Sequence of chain 1.A:
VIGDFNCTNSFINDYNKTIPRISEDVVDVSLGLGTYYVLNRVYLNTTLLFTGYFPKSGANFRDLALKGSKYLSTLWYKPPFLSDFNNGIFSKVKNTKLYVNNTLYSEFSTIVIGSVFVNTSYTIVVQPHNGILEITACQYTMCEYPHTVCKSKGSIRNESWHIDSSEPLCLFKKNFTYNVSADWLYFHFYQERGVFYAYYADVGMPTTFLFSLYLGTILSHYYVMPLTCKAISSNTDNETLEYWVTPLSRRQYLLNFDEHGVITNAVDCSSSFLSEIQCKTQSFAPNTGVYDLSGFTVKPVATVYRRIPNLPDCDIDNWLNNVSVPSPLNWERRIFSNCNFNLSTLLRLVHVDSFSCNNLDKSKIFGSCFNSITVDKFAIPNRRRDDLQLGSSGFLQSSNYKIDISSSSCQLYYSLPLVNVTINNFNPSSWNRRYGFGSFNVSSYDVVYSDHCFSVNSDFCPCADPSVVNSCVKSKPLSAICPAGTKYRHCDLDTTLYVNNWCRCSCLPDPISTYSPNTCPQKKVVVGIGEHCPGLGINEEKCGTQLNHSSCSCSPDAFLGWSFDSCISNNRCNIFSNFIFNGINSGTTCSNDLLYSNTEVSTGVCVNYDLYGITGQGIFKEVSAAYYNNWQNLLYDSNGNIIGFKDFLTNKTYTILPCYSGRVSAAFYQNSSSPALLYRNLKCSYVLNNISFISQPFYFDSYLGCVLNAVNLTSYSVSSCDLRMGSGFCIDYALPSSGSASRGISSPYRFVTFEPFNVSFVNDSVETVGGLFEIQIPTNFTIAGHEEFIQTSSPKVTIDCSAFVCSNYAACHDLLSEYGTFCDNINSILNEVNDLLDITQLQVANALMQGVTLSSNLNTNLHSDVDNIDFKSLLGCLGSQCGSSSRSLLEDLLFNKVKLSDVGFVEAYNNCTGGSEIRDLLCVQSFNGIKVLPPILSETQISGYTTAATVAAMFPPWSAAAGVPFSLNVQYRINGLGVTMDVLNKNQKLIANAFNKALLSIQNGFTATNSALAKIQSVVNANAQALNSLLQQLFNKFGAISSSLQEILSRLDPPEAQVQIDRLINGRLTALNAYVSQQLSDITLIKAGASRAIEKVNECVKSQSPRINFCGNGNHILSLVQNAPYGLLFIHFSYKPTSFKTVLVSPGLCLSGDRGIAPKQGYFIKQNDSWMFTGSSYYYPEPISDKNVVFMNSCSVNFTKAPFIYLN

A small-molecule ligand and the protein it binds are described below.
Small molecule (SMILES): CC(=O)N[C@H]1[C@H](O[C@H]2[C@H](O)[C@@H](NC(C)=O)CO[C@@H]2CO)O[C@H](CO)[C@@H](O[C@H]2O[C@H](CO[C@H]3O[C@H](CO)[C@@H](O)[C@H](O[C@H]4O[C@H](CO)[C@@H](O)[C@H](O)[C@@H]4O)[C@@H]3O)[C@@H](O)[C@H](O[C@H]3O[C@H](CO)[C@@H](O)[C@H](O)[C@@H]3O)[C@@H]2O)[C@@H]1O

Sequence of chain 1.C:
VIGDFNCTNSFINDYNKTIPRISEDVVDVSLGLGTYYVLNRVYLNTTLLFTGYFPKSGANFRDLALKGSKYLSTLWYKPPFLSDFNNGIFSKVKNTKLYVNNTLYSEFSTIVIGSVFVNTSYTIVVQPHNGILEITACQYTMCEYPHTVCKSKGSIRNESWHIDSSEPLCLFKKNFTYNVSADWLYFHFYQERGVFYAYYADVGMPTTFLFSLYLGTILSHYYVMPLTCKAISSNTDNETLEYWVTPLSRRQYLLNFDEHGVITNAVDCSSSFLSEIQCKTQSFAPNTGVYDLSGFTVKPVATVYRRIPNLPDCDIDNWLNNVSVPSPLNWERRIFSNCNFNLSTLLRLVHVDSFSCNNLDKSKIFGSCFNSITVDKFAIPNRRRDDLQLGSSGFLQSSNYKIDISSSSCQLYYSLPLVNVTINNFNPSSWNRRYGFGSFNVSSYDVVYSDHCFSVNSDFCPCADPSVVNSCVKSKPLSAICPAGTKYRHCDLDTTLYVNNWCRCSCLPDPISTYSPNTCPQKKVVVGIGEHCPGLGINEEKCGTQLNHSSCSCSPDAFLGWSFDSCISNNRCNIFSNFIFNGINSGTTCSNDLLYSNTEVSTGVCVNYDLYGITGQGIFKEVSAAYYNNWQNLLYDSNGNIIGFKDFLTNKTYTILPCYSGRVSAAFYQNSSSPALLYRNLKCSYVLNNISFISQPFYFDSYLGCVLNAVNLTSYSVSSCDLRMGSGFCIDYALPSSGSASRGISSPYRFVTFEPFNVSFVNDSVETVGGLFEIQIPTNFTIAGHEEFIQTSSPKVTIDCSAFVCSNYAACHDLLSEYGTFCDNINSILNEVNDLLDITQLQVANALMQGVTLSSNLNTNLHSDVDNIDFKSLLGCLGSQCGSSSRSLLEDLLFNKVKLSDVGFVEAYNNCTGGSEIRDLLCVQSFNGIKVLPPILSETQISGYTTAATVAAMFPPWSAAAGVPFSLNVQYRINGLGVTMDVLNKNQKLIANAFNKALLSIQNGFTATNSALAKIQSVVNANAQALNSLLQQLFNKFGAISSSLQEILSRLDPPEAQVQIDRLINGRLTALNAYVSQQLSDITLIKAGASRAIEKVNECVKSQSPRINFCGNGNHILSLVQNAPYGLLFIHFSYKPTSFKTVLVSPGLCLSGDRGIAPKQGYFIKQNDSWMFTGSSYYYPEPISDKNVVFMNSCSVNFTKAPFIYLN

Binding-site contacts:
Ligand atom O4 contacts residue NAG1 of chain 1.S at 3.4 Å.
Ligand atom C1 contacts residue PHE18 of chain 1.A at 4.1 Å (hydrophobic).
Ligand atom C6 contacts residue ASP17 of chain 1.A at 3.8 Å.
Ligand atom C6 contacts residue ILE494 of chain 1.C at 4.0 Å (hydrophobic).
Ligand atom O4 contacts residue ILE494 of chain 1.C at 3.5 Å.
Ligand atom C4 contacts residue PHE18 of chain 1.A at 4.3 Å (hydrophobic).
Ligand atom O4 contacts residue HIS562 of chain 1.C at 4.5 Å.
Ligand atom O5 contacts residue PHE18 of chain 1.A at 4.0 Å.
Ligand atom O7 contacts residue ASN132 of chain 1.A at 3.7 Å.
Ligand atom C1 contacts residue ASN132 of chain 1.A at 1.4 Å.
Ligand atom C3 contacts residue ASN132 of chain 1.A at 3.8 Å.
Ligand atom C2 contacts residue ASN132 of chain 1.A at 2.5 Å.
Ligand atom O5 contacts residue ASN132 of chain 1.A at 2.3 Å (h-bond).
Ligand atom C4 contacts residue ASN132 of chain 1.A at 4.2 Å.
Ligand atom N2 contacts residue ASN132 of chain 1.A at 2.9 Å (h-bond).
Ligand atom C7 contacts residue ASN132 of chain 1.A at 3.5 Å.
Ligand atom O6 contacts residue PHE18 of chain 1.A at 3.7 Å.
Ligand atom C8 contacts residue SER564 of chain 1.C at 4.4 Å.
Ligand atom C1 contacts residue THR154 of chain 1.A at 4.1 Å.
Ligand atom O5 contacts residue THR154 of chain 1.A at 3.9 Å.
Ligand atom C5 contacts residue ASN132 of chain 1.A at 3.6 Å.
Ligand atom O7 contacts residue SER564 of chain 1.C at 4.3 Å.
Ligand atom O7 contacts residue THR154 of chain 1.A at 3.5 Å (h-bond).
Ligand atom C7 contacts residue THR154 of chain 1.A at 4.3 Å.
Ligand atom O6 contacts residue ASP17 of chain 1.A at 2.8 Å (salt-bridge).
Ligand atom C5 contacts residue PHE18 of chain 1.A at 3.9 Å (hydrophobic).
Ligand atom O7 contacts residue ASP177 of chain 1.A at 4.3 Å.
Ligand atom C2 contacts residue THR154 of chain 1.A at 4.2 Å.
Ligand atom C6 contacts residue PHE18 of chain 1.A at 4.5 Å (hydrophobic).